This protein binds this small molecule.
Small molecule (SMILES): CCCCCCCCCCO[C@@H]1O[C@H](CO)[C@@H](O[C@H]2O[C@H](CO)[C@@H](O)[C@H](O)[C@H]2O)[C@H](O)[C@H]1O

Binding-site contacts:
Ligand atom C8 contacts residue ASP427 of chain 1.A at 4.1 Å.
Ligand atom O4 contacts residue ARG504 of chain 1.A at 4.2 Å.
Ligand atom O1 contacts residue TRP447 of chain 1.A at 4.5 Å.
Ligand atom C7 contacts residue TRP447 of chain 1.A at 3.8 Å (hydrophobic).
Ligand atom O3 contacts residue ARG504 of chain 1.A at 4.0 Å.
Ligand atom C22 contacts residue ILE451 of chain 1.A at 4.3 Å (hydrophobic).
Ligand atom C1 contacts residue TRP447 of chain 1.A at 4.2 Å (hydrophobic).
Ligand atom O49 contacts residue LYS443 of chain 1.A at 4.0 Å.
Ligand atom C9 contacts residue ASP427 of chain 1.A at 4.3 Å.
Ligand atom O6 contacts residue ASP427 of chain 1.A at 3.8 Å.
Ligand atom C25 contacts residue ILE451 of chain 1.A at 4.1 Å (hydrophobic).
Ligand atom C6 contacts residue TRP447 of chain 1.A at 3.8 Å (hydrophobic).
Ligand atom C37 contacts residue ILE451 of chain 1.A at 4.0 Å (hydrophobic).
Ligand atom C31 contacts residue ILE451 of chain 1.A at 4.4 Å (hydrophobic).
Ligand atom C9 contacts residue TRP447 of chain 1.A at 4.1 Å (hydrophobic).
Ligand atom C10 contacts residue TRP447 of chain 1.A at 3.9 Å (hydrophobic).
Ligand atom C4 contacts residue TRP447 of chain 1.A at 4.3 Å (hydrophobic).
Ligand atom C8 contacts residue TRP447 of chain 1.A at 3.7 Å (hydrophobic).
Ligand atom O2 contacts residue SER428 of chain 1.A at 4.5 Å.
Ligand atom O2 contacts residue MET424 of chain 1.A at 4.1 Å.
Ligand atom O49 contacts residue TRP447 of chain 1.A at 3.9 Å.
Ligand atom C5 contacts residue TRP447 of chain 1.A at 3.5 Å (hydrophobic).
Ligand atom O16 contacts residue TRP447 of chain 1.A at 4.0 Å.
Ligand atom C11 contacts residue ASP427 of chain 1.A at 3.2 Å.
Ligand atom O6 contacts residue TRP447 of chain 1.A at 4.5 Å.
Ligand atom O6 contacts residue LYS443 of chain 1.A at 3.3 Å.
Ligand atom C11 contacts residue LYS443 of chain 1.A at 4.4 Å.
Ligand atom O4 contacts residue MET424 of chain 1.A at 3.8 Å.
Ligand atom C43 contacts residue LEU455 of chain 1.A at 4.2 Å (hydrophobic).
Ligand atom C11 contacts residue TRP447 of chain 1.A at 3.4 Å (hydrophobic).
Ligand atom O5 contacts residue TRP447 of chain 1.A at 4.4 Å.
Ligand atom O2 contacts residue ASP427 of chain 1.A at 3.4 Å.
Ligand atom O4 contacts residue TRP447 of chain 1.A at 3.7 Å.
Ligand atom C2 contacts residue TRP447 of chain 1.A at 4.2 Å (hydrophobic).
Ligand atom C19 contacts residue ILE451 of chain 1.A at 4.4 Å (hydrophobic).

Sequence of chain 1.A:
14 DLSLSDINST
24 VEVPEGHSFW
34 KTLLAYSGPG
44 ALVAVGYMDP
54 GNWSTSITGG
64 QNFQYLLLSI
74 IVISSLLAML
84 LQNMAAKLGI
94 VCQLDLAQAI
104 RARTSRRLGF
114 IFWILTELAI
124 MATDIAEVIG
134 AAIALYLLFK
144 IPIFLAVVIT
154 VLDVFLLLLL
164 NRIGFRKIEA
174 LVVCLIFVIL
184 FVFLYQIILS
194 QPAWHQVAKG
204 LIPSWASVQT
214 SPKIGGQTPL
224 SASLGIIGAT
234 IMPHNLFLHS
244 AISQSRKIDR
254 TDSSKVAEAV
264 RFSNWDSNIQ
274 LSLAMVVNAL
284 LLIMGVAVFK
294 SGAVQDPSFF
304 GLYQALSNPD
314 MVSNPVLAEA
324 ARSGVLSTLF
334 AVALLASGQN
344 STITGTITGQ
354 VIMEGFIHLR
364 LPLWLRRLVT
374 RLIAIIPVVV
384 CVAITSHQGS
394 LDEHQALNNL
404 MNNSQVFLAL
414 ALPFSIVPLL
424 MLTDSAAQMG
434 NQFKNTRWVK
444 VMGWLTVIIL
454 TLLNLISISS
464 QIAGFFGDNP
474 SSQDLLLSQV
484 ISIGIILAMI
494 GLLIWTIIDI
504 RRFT